A protein and the small-molecule ligand that binds it are described below.
Small molecule (SMILES): N[C@@]1(C(=O)O)CC[C@H](C(=O)O)C1

Binding-site contacts:
Ligand atom O contacts residue ALA148 of chain 1.B at 3.9 Å.
Ligand atom N contacts residue TYR198 of chain 1.B at 3.8 Å.
Ligand atom O contacts residue THR150 of chain 1.B at 2.9 Å (h-bond).
Ligand atom OXT contacts residue TYR198 of chain 1.B at 3.6 Å.
Ligand atom O contacts residue SER125 of chain 1.B at 3.9 Å.
Ligand atom N contacts residue THR150 of chain 1.B at 3.0 Å (h-bond).
Ligand atom CB1 contacts residue ALA148 of chain 1.B at 3.2 Å (hydrophobic).
Ligand atom CE contacts residue ALA148 of chain 1.B at 3.8 Å (hydrophobic).
Ligand atom CB2 contacts residue ASP277 of chain 1.B at 3.4 Å.
Ligand atom OXT contacts residue SER125 of chain 1.B at 3.8 Å.
Ligand atom OXT contacts residue SER127 of chain 1.B at 3.0 Å (h-bond).
Ligand atom C contacts residue SER127 of chain 1.B at 3.5 Å.
Ligand atom CB1 contacts residue SER125 of chain 1.B at 3.4 Å.
Ligand atom CA contacts residue TYR198 of chain 1.B at 3.8 Å (hydrophobic).
Ligand atom OZ1 contacts residue ARG44 of chain 1.B at 2.6 Å (salt-bridge).
Ligand atom O contacts residue SER127 of chain 1.B at 2.5 Å (h-bond).
Ligand atom CE contacts residue ARG40 of chain 1.B at 3.6 Å.
Ligand atom CG2 contacts residue GLY278 of chain 1.B at 3.6 Å.
Ligand atom CG2 contacts residue ASP277 of chain 1.B at 3.3 Å.
Ligand atom N contacts residue ASP277 of chain 1.B at 2.8 Å (salt-bridge).
Ligand atom CB2 contacts residue GLY278 of chain 1.B at 3.8 Å.
Ligand atom OZ1 contacts residue LYS365 of chain 1.B at 2.7 Å (salt-bridge).
Ligand atom C contacts residue TYR198 of chain 1.B at 3.4 Å (hydrophobic).
Ligand atom CA contacts residue ASP277 of chain 1.B at 3.6 Å.
Ligand atom N contacts residue ALA148 of chain 1.B at 2.8 Å (h-bond).
Ligand atom OZ1 contacts residue ARG40 of chain 1.B at 3.2 Å.
Ligand atom O contacts residue SER149 of chain 1.B at 3.4 Å.
Ligand atom O contacts residue TYR198 of chain 1.B at 3.3 Å.
Ligand atom OXT contacts residue TYR126 of chain 1.B at 3.4 Å.
Ligand atom OZ2 contacts residue ARG44 of chain 1.B at 3.0 Å (salt-bridge).
Ligand atom CB2 contacts residue TYR198 of chain 1.B at 3.5 Å (hydrophobic).
Ligand atom OZ2 contacts residue SER125 of chain 1.B at 3.6 Å.
Ligand atom CG2 contacts residue ARG40 of chain 1.B at 3.5 Å.
Ligand atom OZ2 contacts residue ALA148 of chain 1.B at 3.9 Å.
Ligand atom CA contacts residue ALA148 of chain 1.B at 3.5 Å (hydrophobic).
Ligand atom C contacts residue SER125 of chain 1.B at 3.7 Å.
Ligand atom CD contacts residue ASP277 of chain 1.B at 3.2 Å.
Ligand atom CE contacts residue ARG44 of chain 1.B at 3.5 Å.
Ligand atom CD contacts residue LYS365 of chain 1.B at 3.3 Å.
Ligand atom CE contacts residue LYS365 of chain 1.B at 3.4 Å.

Sequence of chain 1.B:
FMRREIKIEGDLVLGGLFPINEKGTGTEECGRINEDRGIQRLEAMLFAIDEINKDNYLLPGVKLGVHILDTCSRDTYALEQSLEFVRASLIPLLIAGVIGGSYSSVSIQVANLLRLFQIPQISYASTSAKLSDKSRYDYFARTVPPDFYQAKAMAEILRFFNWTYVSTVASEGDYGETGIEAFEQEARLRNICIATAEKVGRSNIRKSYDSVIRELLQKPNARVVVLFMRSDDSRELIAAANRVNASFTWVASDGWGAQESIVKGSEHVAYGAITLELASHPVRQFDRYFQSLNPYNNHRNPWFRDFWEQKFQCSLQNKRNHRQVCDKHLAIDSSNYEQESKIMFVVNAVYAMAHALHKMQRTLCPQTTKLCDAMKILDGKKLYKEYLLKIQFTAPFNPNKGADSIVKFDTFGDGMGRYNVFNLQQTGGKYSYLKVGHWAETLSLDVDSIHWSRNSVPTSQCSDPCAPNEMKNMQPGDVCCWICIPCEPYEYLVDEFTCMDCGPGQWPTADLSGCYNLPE